A protein and the small-molecule ligand that binds it are described below.
Small molecule (SMILES): CO[C@H]1O[C@H](CO)[C@@H](O)[C@H](O)[C@@H]1O

Binding-site contacts:
Ligand atom C4 contacts residue TYR65 of chain 2.B at 3.5 Å (hydrophobic).
Ligand atom O2 contacts residue ASN61 of chain 2.B at 2.9 Å (h-bond).
Ligand atom C2 contacts residue GLN57 of chain 2.B at 3.7 Å.
Ligand atom C1 contacts residue ASP59 of chain 2.B at 4.4 Å.
Ligand atom C6 contacts residue VAL63 of chain 2.B at 3.9 Å (hydrophobic).
Ligand atom C3 contacts residue TYR65 of chain 2.B at 4.0 Å (hydrophobic).
Ligand atom C5 contacts residue VAL63 of chain 2.B at 4.5 Å (hydrophobic).
Ligand atom C5 contacts residue ASN61 of chain 2.B at 3.6 Å.
Ligand atom O4 contacts residue GLN57 of chain 2.B at 4.2 Å.
Ligand atom O3 contacts residue TYR65 of chain 2.B at 3.3 Å (h-bond).
Ligand atom C4 contacts residue VAL63 of chain 2.B at 4.0 Å (hydrophobic).
Ligand atom O6 contacts residue ASN76 of chain 2.B at 3.7 Å.
Ligand atom C1 contacts residue ASN61 of chain 2.B at 3.5 Å.
Ligand atom C6 contacts residue ALA74 of chain 2.B at 3.9 Å (hydrophobic).
Ligand atom C6 contacts residue ASN61 of chain 2.B at 3.7 Å.
Ligand atom C2 contacts residue ASP59 of chain 2.B at 3.5 Å.
Ligand atom O4 contacts residue TYR65 of chain 2.B at 2.8 Å (h-bond).
Ligand atom O4 contacts residue PRO71 of chain 2.B at 4.3 Å.
Ligand atom C2 contacts residue ASN61 of chain 2.B at 3.8 Å.
Ligand atom O6 contacts residue ALA74 of chain 2.B at 3.8 Å.
Ligand atom O2 contacts residue GLN57 of chain 2.B at 2.6 Å (h-bond).
Ligand atom C4 contacts residue ASN61 of chain 2.B at 4.0 Å.
Ligand atom O3 contacts residue GLN57 of chain 2.B at 3.2 Å (h-bond).
Ligand atom C3 contacts residue GLN57 of chain 2.B at 3.9 Å.
Ligand atom O4 contacts residue VAL63 of chain 2.B at 4.3 Å.
Ligand atom C4 contacts residue GLN57 of chain 2.B at 4.1 Å.
Ligand atom O5 contacts residue ASN61 of chain 2.B at 2.8 Å (h-bond).
Ligand atom O2 contacts residue ASP59 of chain 2.B at 2.8 Å (salt-bridge).
Ligand atom O6 contacts residue ASN61 of chain 2.B at 3.8 Å.
Ligand atom C6 contacts residue PRO71 of chain 2.B at 4.2 Å (hydrophobic).

Sequence of chain 2.B:
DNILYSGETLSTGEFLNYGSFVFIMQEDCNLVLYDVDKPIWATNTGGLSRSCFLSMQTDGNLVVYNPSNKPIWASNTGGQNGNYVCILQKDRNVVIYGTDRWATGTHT